Binding-site contacts:
Ligand atom C5 contacts residue ARG14 of chain 3.A at 4.4 Å.
Ligand atom C1 contacts residue ASN57 of chain 3.A at 1.4 Å.
Ligand atom C8 contacts residue ASN57 of chain 3.A at 3.5 Å.
Ligand atom O5 contacts residue ASN57 of chain 3.A at 2.4 Å (h-bond).
Ligand atom C3 contacts residue ASN57 of chain 3.A at 3.6 Å.
Ligand atom N2 contacts residue ASN57 of chain 3.A at 2.6 Å (h-bond).
Ligand atom O7 contacts residue ASN57 of chain 3.A at 4.0 Å.
Ligand atom C5 contacts residue ASN57 of chain 3.A at 3.7 Å.
Ligand atom C1 contacts residue ARG14 of chain 3.A at 3.8 Å.
Ligand atom O5 contacts residue ARG14 of chain 3.A at 4.3 Å.
Ligand atom C7 contacts residue ASN57 of chain 3.A at 3.2 Å.
Ligand atom C2 contacts residue ASN57 of chain 3.A at 2.3 Å.
Ligand atom C4 contacts residue ASN57 of chain 3.A at 4.2 Å.

Sequence of chain 3.A:
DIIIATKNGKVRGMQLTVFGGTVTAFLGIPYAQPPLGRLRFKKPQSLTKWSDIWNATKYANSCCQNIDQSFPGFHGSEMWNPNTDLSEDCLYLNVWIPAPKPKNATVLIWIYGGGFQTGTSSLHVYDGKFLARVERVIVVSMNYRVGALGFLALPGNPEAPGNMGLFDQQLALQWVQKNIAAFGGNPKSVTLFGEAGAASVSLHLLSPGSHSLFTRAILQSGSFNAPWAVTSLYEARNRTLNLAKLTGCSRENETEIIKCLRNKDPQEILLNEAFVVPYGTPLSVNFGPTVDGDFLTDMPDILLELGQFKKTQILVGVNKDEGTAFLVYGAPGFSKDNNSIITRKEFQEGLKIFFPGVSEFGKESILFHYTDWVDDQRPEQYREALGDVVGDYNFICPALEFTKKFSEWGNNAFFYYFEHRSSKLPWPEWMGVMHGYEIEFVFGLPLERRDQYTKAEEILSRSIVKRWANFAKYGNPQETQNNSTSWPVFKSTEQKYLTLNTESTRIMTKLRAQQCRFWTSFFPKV

The protein below binds the small molecule below.
Small molecule (SMILES): CC(=O)N[C@@H]1[C@@H](O)[C@H](O)[C@@H](CO)O[C@H]1O